Binding-site contacts:
Ligand atom C13 contacts residue VAL139 of chain 1.A at 3.5 Å (hydrophobic).
Ligand atom C12 contacts residue LEU202 of chain 1.A at 3.8 Å (hydrophobic).
Ligand atom C13 contacts residue LEU202 of chain 1.A at 3.9 Å (hydrophobic).
Ligand atom C9 contacts residue LEU202 of chain 1.A at 3.5 Å (hydrophobic).
Ligand atom C4 contacts residue ALA113 of chain 1.A at 3.3 Å (hydrophobic).
Ligand atom C7 contacts residue ARG203 of chain 1.A at 3.9 Å.
Ligand atom C13 contacts residue ILE188 of chain 1.A at 3.7 Å (hydrophobic).
Ligand atom O8 contacts residue ARG203 of chain 1.A at 3.0 Å (salt-bridge).
Ligand atom O3 contacts residue TYR157 of chain 1.A at 3.3 Å (h-bond).
Ligand atom C7 contacts residue ASN112 of chain 1.A at 3.9 Å.
Ligand atom O3 contacts residue HIS146 of chain 1.A at 3.5 Å (h-bond).
Ligand atom C2 contacts residue HIS146 of chain 1.A at 3.9 Å.
Ligand atom O3 contacts residue GLU166 of chain 1.A at 2.8 Å (salt-bridge).
Ligand atom C10 contacts residue LEU202 of chain 1.A at 3.4 Å (hydrophobic).
Ligand atom O8 contacts residue HIS231 of chain 1.A at 3.7 Å.
Ligand atom O3 contacts residue HIS231 of chain 1.A at 2.8 Å.
Ligand atom C2 contacts residue HIS231 of chain 1.A at 3.7 Å.
Ligand atom N6 contacts residue ASN112 of chain 1.A at 2.8 Å (h-bond).
Ligand atom C11 contacts residue PHE130 of chain 1.A at 3.5 Å (hydrophobic).
Ligand atom O1 contacts residue HIS146 of chain 1.A at 3.5 Å (h-bond).
Ligand atom C14 contacts residue LEU202 of chain 1.A at 3.8 Å (hydrophobic).
Ligand atom N6 contacts residue ALA113 of chain 1.A at 3.9 Å.
Ligand atom C2 contacts residue GLU143 of chain 1.A at 3.7 Å.
Ligand atom C12 contacts residue VAL139 of chain 1.A at 3.5 Å (hydrophobic).
Ligand atom C4 contacts residue HIS231 of chain 1.A at 3.9 Å.
Ligand atom O1 contacts residue GLU143 of chain 1.A at 2.7 Å (salt-bridge).
Ligand atom C5 contacts residue ASN112 of chain 1.A at 3.3 Å.
Ligand atom C11 contacts residue LEU202 of chain 1.A at 3.6 Å (hydrophobic).
Ligand atom C2 contacts residue ZN1 of chain 1.F at 2.7 Å.
Ligand atom O3 contacts residue ZN1 of chain 1.F at 2.0 Å.
Ligand atom O1 contacts residue HIS142 of chain 1.A at 3.3 Å (h-bond).
Ligand atom C4 contacts residue ASN112 of chain 1.A at 3.9 Å.
Ligand atom C10 contacts residue ASN112 of chain 1.A at 3.6 Å.
Ligand atom O3 contacts residue HIS142 of chain 1.A at 3.4 Å (h-bond).
Ligand atom O1 contacts residue ZN1 of chain 1.F at 2.6 Å.
Ligand atom C5 contacts residue HIS231 of chain 1.A at 3.5 Å.
Ligand atom C14 contacts residue ARG203 of chain 1.A at 3.6 Å.
Ligand atom O1 contacts residue ALA113 of chain 1.A at 3.8 Å.
Ligand atom C11 contacts residue LEU133 of chain 1.A at 3.5 Å (hydrophobic).
Ligand atom C2 contacts residue HIS142 of chain 1.A at 3.7 Å.

Sequence of chain 1.A:
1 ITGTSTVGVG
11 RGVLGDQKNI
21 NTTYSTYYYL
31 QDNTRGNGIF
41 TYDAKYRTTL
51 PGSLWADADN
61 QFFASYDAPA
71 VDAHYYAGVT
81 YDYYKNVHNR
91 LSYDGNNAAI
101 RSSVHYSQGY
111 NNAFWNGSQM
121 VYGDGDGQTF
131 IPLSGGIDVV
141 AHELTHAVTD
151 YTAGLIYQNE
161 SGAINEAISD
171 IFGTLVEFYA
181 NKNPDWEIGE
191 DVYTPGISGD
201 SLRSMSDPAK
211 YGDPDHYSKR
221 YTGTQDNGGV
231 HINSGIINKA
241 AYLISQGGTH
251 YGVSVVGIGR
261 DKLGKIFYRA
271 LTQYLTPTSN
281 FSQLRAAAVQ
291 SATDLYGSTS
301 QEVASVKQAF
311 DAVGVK

The small molecule below binds the protein below.
Small molecule (SMILES): O=C(O)CCNC(=O)c1ccccc1